Sequence of chain 1.B:
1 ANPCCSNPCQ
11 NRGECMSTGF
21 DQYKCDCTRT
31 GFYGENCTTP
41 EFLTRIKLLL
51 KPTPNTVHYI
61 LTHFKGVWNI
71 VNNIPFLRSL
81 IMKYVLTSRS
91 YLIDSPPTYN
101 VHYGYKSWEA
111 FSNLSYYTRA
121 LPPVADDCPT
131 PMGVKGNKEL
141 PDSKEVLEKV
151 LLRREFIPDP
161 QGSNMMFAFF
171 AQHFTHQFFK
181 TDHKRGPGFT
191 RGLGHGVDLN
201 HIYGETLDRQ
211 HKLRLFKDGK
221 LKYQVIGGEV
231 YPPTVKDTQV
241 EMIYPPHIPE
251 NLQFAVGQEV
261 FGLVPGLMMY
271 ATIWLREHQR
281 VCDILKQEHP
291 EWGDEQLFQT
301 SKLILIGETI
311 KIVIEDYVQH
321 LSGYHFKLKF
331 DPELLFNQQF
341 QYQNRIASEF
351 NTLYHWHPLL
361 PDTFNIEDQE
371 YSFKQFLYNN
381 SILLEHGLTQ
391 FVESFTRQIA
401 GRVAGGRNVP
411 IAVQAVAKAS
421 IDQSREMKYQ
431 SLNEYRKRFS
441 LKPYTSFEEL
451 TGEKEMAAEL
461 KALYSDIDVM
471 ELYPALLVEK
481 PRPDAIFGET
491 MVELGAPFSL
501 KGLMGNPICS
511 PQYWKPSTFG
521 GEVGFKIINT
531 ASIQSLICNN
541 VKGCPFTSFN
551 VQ

Binding-site contacts:
Ligand atom C7 contacts residue ASN113 of chain 1.B at 3.3 Å.
Ligand atom C2 contacts residue GLU109 of chain 1.B at 4.4 Å.
Ligand atom O5 contacts residue ASN113 of chain 1.B at 2.3 Å (h-bond).
Ligand atom O4 contacts residue ARG185 of chain 1.B at 4.4 Å.
Ligand atom C5 contacts residue GLU109 of chain 1.B at 4.4 Å.
Ligand atom N2 contacts residue ARG185 of chain 1.B at 4.4 Å.
Ligand atom C4 contacts residue LEU207 of chain 1.A at 4.1 Å (hydrophobic).
Ligand atom C5 contacts residue TYR116 of chain 1.B at 3.8 Å (hydrophobic).
Ligand atom C1 contacts residue ASN113 of chain 1.B at 1.4 Å.
Ligand atom O3 contacts residue ARG185 of chain 1.B at 3.8 Å.
Ligand atom C3 contacts residue ASN113 of chain 1.B at 3.7 Å.
Ligand atom O7 contacts residue ASN113 of chain 1.B at 3.3 Å (h-bond).
Ligand atom O6 contacts residue GLU109 of chain 1.B at 3.6 Å.
Ligand atom C8 contacts residue SER115 of chain 1.B at 3.5 Å.
Ligand atom O5 contacts residue GLU109 of chain 1.B at 3.1 Å (salt-bridge).
Ligand atom N2 contacts residue SER115 of chain 1.B at 3.7 Å.
Ligand atom O6 contacts residue TYR116 of chain 1.B at 3.2 Å (h-bond).
Ligand atom C5 contacts residue PHE189 of chain 1.B at 4.2 Å (hydrophobic).
Ligand atom C4 contacts residue ASN113 of chain 1.B at 4.1 Å.
Ligand atom C1 contacts residue TYR116 of chain 1.B at 3.5 Å (hydrophobic).
Ligand atom C1 contacts residue GLU109 of chain 1.B at 3.5 Å.
Ligand atom C8 contacts residue ASN113 of chain 1.B at 3.7 Å.
Ligand atom O6 contacts residue ASN113 of chain 1.B at 4.4 Å.
Ligand atom C6 contacts residue TYR116 of chain 1.B at 3.3 Å (hydrophobic).
Ligand atom C2 contacts residue ASN113 of chain 1.B at 2.4 Å.
Ligand atom O5 contacts residue PHE189 of chain 1.B at 4.4 Å.
Ligand atom C3 contacts residue ARG185 of chain 1.B at 3.7 Å.
Ligand atom N2 contacts residue ASN113 of chain 1.B at 2.9 Å (h-bond).
Ligand atom C7 contacts residue SER115 of chain 1.B at 4.1 Å.
Ligand atom O5 contacts residue TYR116 of chain 1.B at 3.2 Å.
Ligand atom O6 contacts residue LEU207 of chain 1.A at 3.9 Å.
Ligand atom C6 contacts residue LEU207 of chain 1.A at 4.5 Å (hydrophobic).
Ligand atom C5 contacts residue ASN113 of chain 1.B at 3.7 Å.

Sequence of chain 1.A:
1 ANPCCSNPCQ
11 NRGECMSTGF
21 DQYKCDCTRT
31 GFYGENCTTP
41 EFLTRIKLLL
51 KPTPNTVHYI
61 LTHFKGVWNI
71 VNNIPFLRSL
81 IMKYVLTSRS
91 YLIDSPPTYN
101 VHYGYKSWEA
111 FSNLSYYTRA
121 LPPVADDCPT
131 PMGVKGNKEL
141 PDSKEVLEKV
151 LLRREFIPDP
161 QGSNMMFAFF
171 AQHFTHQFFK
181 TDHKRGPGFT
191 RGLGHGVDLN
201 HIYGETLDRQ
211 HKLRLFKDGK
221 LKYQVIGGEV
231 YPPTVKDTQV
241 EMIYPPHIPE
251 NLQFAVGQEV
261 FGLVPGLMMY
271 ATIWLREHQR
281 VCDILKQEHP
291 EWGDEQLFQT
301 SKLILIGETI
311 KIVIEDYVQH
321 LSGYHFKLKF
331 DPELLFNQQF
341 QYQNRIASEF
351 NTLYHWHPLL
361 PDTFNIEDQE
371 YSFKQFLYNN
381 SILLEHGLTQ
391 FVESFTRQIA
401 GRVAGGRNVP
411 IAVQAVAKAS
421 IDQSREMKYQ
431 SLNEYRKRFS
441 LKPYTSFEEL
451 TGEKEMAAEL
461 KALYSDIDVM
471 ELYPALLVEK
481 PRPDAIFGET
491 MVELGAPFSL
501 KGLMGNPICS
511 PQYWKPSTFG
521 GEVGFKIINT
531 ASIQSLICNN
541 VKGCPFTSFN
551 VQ

The protein below binds the small molecule below.
Small molecule (SMILES): CC(=O)N[C@@H]1[C@@H](O)[C@H](O)[C@@H](CO)O[C@H]1O